Binding-site contacts:
Ligand atom C31 contacts residue ILE113 of chain 1.C at 3.8 Å (hydrophobic).
Ligand atom C5 contacts residue TYR130 of chain 1.C at 3.8 Å (hydrophobic).
Ligand atom F19 contacts residue LEU109 of chain 1.C at 3.6 Å.
Ligand atom F20 contacts residue ILE30 of chain 1.C at 3.5 Å.
Ligand atom C6 contacts residue ILE113 of chain 1.C at 3.6 Å (hydrophobic).
Ligand atom N13 contacts residue LEU48 of chain 1.C at 3.8 Å.
Ligand atom C24 contacts residue SER116 of chain 1.C at 3.8 Å.
Ligand atom C3 contacts residue ILE34 of chain 1.C at 3.6 Å (hydrophobic).
Ligand atom C21 contacts residue MET89 of chain 1.C at 3.5 Å (hydrophobic).
Ligand atom C24 contacts residue ASN44 of chain 1.C at 3.7 Å.
Ligand atom C36 contacts residue PHE90 of chain 1.C at 3.5 Å (hydrophobic).
Ligand atom C1 contacts residue ILE113 of chain 1.C at 3.6 Å (hydrophobic).
Ligand atom F20 contacts residue THR31 of chain 1.C at 3.8 Å.
Ligand atom C31 contacts residue ILE123 of chain 1.C at 3.8 Å (hydrophobic).
Ligand atom C18 contacts residue MET89 of chain 1.C at 3.6 Å (hydrophobic).
Ligand atom O12 contacts residue MET51 of chain 1.C at 3.7 Å.
Ligand atom C32 contacts residue SER116 of chain 1.C at 3.3 Å.
Ligand atom C32 contacts residue ILE118 of chain 1.C at 3.6 Å (hydrophobic).
Ligand atom F19 contacts residue ILE96 of chain 1.C at 3.7 Å.
Ligand atom C14 contacts residue TYR130 of chain 1.C at 3.8 Å (hydrophobic).
Ligand atom C18 contacts residue HIS55 of chain 1.C at 3.6 Å.
Ligand atom C9 contacts residue TYR130 of chain 1.C at 3.6 Å (hydrophobic).
Ligand atom C22 contacts residue MET51 of chain 1.C at 3.8 Å (hydrophobic).
Ligand atom C15 contacts residue ASN44 of chain 1.C at 3.7 Å.
Ligand atom N7 contacts residue SER93 of chain 1.C at 3.6 Å.
Ligand atom C16 contacts residue ILE96 of chain 1.C at 3.7 Å (hydrophobic).
Ligand atom C23 contacts residue SER93 of chain 1.C at 3.5 Å.
Ligand atom C23 contacts residue MET51 of chain 1.C at 3.7 Å (hydrophobic).
Ligand atom F19 contacts residue PHE97 of chain 1.C at 3.3 Å.
Ligand atom C17 contacts residue HIS55 of chain 1.C at 3.7 Å.
Ligand atom C31 contacts residue SER116 of chain 1.C at 3.3 Å.
Ligand atom C30 contacts residue ILE113 of chain 1.C at 3.6 Å (hydrophobic).
Ligand atom C36 contacts residue SER93 of chain 1.C at 3.3 Å.
Ligand atom F20 contacts residue ILE34 of chain 1.C at 3.3 Å.
Ligand atom F20 contacts residue ILE96 of chain 1.C at 3.7 Å.
Ligand atom C6 contacts residue SER93 of chain 1.C at 3.7 Å.
Ligand atom C33 contacts residue TRP215 of chain 1.C at 3.5 Å (hydrophobic).
Ligand atom N7 contacts residue TYR130 of chain 1.C at 2.7 Å (h-bond).
Ligand atom C30 contacts residue MET126 of chain 1.C at 3.7 Å (hydrophobic).
Ligand atom C16 contacts residue MET51 of chain 1.C at 3.6 Å (hydrophobic).

This protein binds this small molecule.
Small molecule (SMILES): CO[C@H](c1ccccc1)c1nc2cc(F)c(F)cc2n1[C@H](C(=O)NC1CCCCC1)C1CCCCC1

Sequence of chain 1.C:
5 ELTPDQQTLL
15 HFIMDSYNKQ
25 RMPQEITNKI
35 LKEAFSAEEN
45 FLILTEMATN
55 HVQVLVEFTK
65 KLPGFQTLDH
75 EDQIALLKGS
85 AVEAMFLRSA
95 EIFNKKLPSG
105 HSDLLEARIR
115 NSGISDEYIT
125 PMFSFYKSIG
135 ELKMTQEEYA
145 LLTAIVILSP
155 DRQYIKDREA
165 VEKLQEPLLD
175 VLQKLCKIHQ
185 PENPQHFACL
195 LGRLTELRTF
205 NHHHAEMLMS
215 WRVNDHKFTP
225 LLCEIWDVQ